A small-molecule ligand and the protein it binds are described below.
Small molecule (SMILES): CC(C)CCC[C@@H](C)[C@H]1CC[C@H]2[C@@H]3CC=C4C[C@@H](OC(=O)CCC(=O)O)CC[C@]4(C)[C@H]3CC[C@]12C

Sequence of chain 1.E:
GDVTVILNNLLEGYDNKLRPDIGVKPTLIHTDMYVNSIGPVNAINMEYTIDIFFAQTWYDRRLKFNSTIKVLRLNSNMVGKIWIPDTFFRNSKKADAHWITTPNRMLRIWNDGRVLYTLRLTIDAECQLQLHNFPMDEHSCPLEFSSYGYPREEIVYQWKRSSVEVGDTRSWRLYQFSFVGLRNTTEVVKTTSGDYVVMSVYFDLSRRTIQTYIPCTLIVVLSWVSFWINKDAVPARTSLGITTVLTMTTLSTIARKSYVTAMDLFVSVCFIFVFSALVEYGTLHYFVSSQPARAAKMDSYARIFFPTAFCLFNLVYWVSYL

Sequence of chain 1.A:
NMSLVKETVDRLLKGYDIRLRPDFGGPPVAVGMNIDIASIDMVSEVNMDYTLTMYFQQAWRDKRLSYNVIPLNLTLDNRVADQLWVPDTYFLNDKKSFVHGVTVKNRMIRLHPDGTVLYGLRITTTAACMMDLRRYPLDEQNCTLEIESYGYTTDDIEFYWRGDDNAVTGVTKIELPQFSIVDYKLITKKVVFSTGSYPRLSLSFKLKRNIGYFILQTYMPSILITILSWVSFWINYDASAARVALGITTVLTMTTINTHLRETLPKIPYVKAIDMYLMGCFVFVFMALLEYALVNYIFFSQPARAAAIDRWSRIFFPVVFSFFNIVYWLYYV

Binding-site contacts:
Ligand atom CAI contacts residue PHE376 of chain 1.E at 4.2 Å (hydrophobic).
Ligand atom CAP contacts residue ALA379 of chain 1.E at 4.3 Å (hydrophobic).
Ligand atom CAU contacts residue LEU253 of chain 1.A at 3.9 Å (hydrophobic).
Ligand atom CBD contacts residue PHE376 of chain 1.E at 4.5 Å (hydrophobic).
Ligand atom CBB contacts residue PHE343 of chain 1.E at 4.4 Å (hydrophobic).
Ligand atom CAD contacts residue GLU350 of chain 1.E at 4.2 Å.
Ligand atom CAZ contacts residue GLU350 of chain 1.E at 4.3 Å.
Ligand atom CAP contacts residue PHE343 of chain 1.E at 3.9 Å (hydrophobic).
Ligand atom CBC contacts residue GLU350 of chain 1.E at 4.4 Å.
Ligand atom CAR contacts residue MET368 of chain 1.E at 3.8 Å (hydrophobic).
Ligand atom CAZ contacts residue Y011 of chain 1.P at 4.2 Å.
Ligand atom CAE contacts residue THR256 of chain 1.A at 4.0 Å.
Ligand atom CAV contacts residue GLU350 of chain 1.E at 3.4 Å.
Ligand atom CBC contacts residue MET368 of chain 1.E at 3.7 Å (hydrophobic).
Ligand atom CAK contacts residue PHE375 of chain 1.E at 4.2 Å (hydrophobic).
Ligand atom CBE contacts residue LEU235 of chain 1.A at 4.2 Å (hydrophobic).
Ligand atom CAQ contacts residue PHE376 of chain 1.E at 4.3 Å (hydrophobic).
Ligand atom CAI contacts residue ALA372 of chain 1.E at 4.3 Å (hydrophobic).
Ligand atom CAV contacts residue MET368 of chain 1.E at 4.3 Å (hydrophobic).
Ligand atom CAQ contacts residue ALA379 of chain 1.E at 4.2 Å (hydrophobic).
Ligand atom CAI contacts residue PHE375 of chain 1.E at 4.3 Å (hydrophobic).
Ligand atom CAE contacts residue SER346 of chain 1.E at 3.9 Å.
Ligand atom CAS contacts residue LEU253 of chain 1.A at 3.4 Å (hydrophobic).
Ligand atom OAW contacts residue TYR371 of chain 1.E at 4.5 Å.
Ligand atom CBG contacts residue Y011 of chain 1.P at 4.1 Å.
Ligand atom CBF contacts residue Y011 of chain 1.P at 4.0 Å.
Ligand atom CAV contacts residue ALA372 of chain 1.E at 4.2 Å (hydrophobic).
Ligand atom OAW contacts residue GLU350 of chain 1.E at 4.3 Å.
Ligand atom OAW contacts residue MET368 of chain 1.E at 2.5 Å.
Ligand atom CAT contacts residue Y011 of chain 1.P at 4.0 Å.
Ligand atom CAU contacts residue LEU235 of chain 1.A at 3.7 Å (hydrophobic).
Ligand atom CBH contacts residue Y011 of chain 1.P at 4.3 Å.
Ligand atom CAK contacts residue PHE376 of chain 1.E at 4.4 Å (hydrophobic).
Ligand atom CBB contacts residue THR256 of chain 1.A at 4.4 Å.
Ligand atom CAI contacts residue Y011 of chain 1.P at 4.1 Å.
Ligand atom CAK contacts residue Y011 of chain 1.P at 4.0 Å.
Ligand atom CBF contacts residue LEU253 of chain 1.A at 4.2 Å (hydrophobic).
Ligand atom CAT contacts residue LEU253 of chain 1.A at 3.8 Å (hydrophobic).
Ligand atom CAQ contacts residue Y011 of chain 1.P at 4.2 Å.